Sequence of chain 11.C:
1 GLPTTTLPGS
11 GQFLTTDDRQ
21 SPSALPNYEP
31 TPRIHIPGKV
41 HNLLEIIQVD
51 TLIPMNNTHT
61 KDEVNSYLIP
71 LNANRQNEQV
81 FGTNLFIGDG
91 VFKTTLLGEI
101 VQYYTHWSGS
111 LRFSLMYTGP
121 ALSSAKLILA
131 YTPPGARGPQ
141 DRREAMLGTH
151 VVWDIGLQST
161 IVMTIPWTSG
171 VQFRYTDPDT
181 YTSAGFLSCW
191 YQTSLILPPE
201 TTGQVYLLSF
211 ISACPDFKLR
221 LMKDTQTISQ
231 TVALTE

Sequence of chain 15.C:
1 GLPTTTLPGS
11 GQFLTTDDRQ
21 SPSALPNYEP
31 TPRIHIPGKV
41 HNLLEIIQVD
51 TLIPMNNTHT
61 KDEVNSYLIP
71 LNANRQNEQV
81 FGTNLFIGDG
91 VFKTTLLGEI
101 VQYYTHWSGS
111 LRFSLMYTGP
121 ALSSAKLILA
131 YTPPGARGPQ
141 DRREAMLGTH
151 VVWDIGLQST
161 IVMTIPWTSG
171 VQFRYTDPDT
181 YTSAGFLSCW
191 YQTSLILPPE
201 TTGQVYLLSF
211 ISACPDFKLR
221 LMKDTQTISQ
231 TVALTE

Binding-site contacts:
Ligand atom C3B contacts residue VAL188 of chain 15.A at 3.5 Å (hydrophobic).
Ligand atom C2B contacts residue VAL188 of chain 15.A at 3.3 Å (hydrophobic).
Ligand atom N3A contacts residue ALA24 of chain 15.C at 3.9 Å.
Ligand atom CM1 contacts residue SER175 of chain 15.A at 3.9 Å.
Ligand atom C4 contacts residue LEU106 of chain 15.A at 3.6 Å (hydrophobic).
Ligand atom C5 contacts residue LEU106 of chain 15.A at 3.8 Å (hydrophobic).
Ligand atom C3C contacts residue TYR128 of chain 15.A at 3.3 Å (hydrophobic).
Ligand atom C1B contacts residue TYR128 of chain 15.A at 3.7 Å (hydrophobic).
Ligand atom C4C contacts residue VAL191 of chain 15.A at 3.3 Å (hydrophobic).
Ligand atom N3A contacts residue PRO174 of chain 15.A at 3.9 Å.
Ligand atom C5A contacts residue PHE186 of chain 15.A at 3.7 Å (hydrophobic).
Ligand atom O1B contacts residue TYR128 of chain 15.A at 3.4 Å (h-bond).
Ligand atom C5A contacts residue VAL176 of chain 15.A at 3.8 Å (hydrophobic).
Ligand atom CM1 contacts residue VAL176 of chain 15.A at 3.4 Å (hydrophobic).
Ligand atom C4B contacts residue PHE186 of chain 15.A at 3.9 Å (hydrophobic).
Ligand atom C5C contacts residue VAL191 of chain 15.A at 3.7 Å (hydrophobic).
Ligand atom C5B contacts residue PHE186 of chain 15.A at 3.9 Å (hydrophobic).
Ligand atom C1B contacts residue ILE104 of chain 15.A at 4.0 Å (hydrophobic).
Ligand atom C1C contacts residue LEU106 of chain 15.A at 3.6 Å (hydrophobic).
Ligand atom C6B contacts residue ILE104 of chain 15.A at 3.6 Å (hydrophobic).
Ligand atom C4 contacts residue TYR197 of chain 15.A at 3.9 Å (hydrophobic).
Ligand atom CM1 contacts residue PRO174 of chain 15.A at 3.8 Å (hydrophobic).
Ligand atom C2A contacts residue PHE186 of chain 15.A at 3.6 Å (hydrophobic).
Ligand atom O1A contacts residue PHE186 of chain 15.A at 3.2 Å.
Ligand atom C4A contacts residue PRO174 of chain 15.A at 3.4 Å (hydrophobic).
Ligand atom N3A contacts residue TYR152 of chain 15.A at 3.6 Å.
Ligand atom C4B contacts residue TYR152 of chain 15.A at 4.0 Å (hydrophobic).
Ligand atom C6B contacts residue MET224 of chain 15.A at 3.6 Å (hydrophobic).
Ligand atom C3 contacts residue ASN219 of chain 15.A at 3.9 Å.
Ligand atom C2A contacts residue TYR152 of chain 15.A at 3.8 Å (hydrophobic).
Ligand atom CM1 contacts residue LEU14 of chain 11.C at 3.3 Å (hydrophobic).
Ligand atom O1 contacts residue ASN219 of chain 15.A at 3.9 Å.
Ligand atom C3B contacts residue TYR152 of chain 15.A at 3.6 Å (hydrophobic).
Ligand atom C4C contacts residue TYR197 of chain 15.A at 4.0 Å (hydrophobic).
Ligand atom C5B contacts residue MET224 of chain 15.A at 3.2 Å (hydrophobic).
Ligand atom C6B contacts residue TYR128 of chain 15.A at 3.4 Å (hydrophobic).
Ligand atom C1B contacts residue VAL188 of chain 15.A at 3.7 Å (hydrophobic).
Ligand atom C4 contacts residue PHE124 of chain 15.A at 3.9 Å (hydrophobic).
Ligand atom N2 contacts residue ASN219 of chain 15.A at 3.0 Å (h-bond).
Ligand atom C2C contacts residue TYR197 of chain 15.A at 3.8 Å (hydrophobic).

Sequence of chain 15.A:
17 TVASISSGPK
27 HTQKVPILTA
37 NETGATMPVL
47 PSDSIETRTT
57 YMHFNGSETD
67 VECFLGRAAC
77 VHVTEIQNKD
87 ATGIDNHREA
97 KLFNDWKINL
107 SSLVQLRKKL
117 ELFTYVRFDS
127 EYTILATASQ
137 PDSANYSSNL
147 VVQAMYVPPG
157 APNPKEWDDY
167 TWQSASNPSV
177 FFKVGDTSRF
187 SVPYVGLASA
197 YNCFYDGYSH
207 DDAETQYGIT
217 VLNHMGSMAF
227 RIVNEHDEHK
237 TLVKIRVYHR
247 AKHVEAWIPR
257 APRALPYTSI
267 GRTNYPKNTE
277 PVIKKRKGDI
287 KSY

This protein binds this small molecule.
Small molecule (SMILES): Cc1cc(CCCCCOc2ccc(C3=N[C@@H](C)CO3)cc2)on1